This protein binds this small molecule.
Small molecule (SMILES): CCCCC(=O)OC[C@H](COP(=O)(O)O)OC=O

Binding-site contacts:
Ligand atom C21 contacts residue GLY31 of chain 1.A at 3.8 Å.
Ligand atom C31 contacts residue SER1 of chain 1.A at 3.8 Å.
Ligand atom O21 contacts residue SER1 of chain 1.A at 2.7 Å (h-bond).
Ligand atom P contacts residue ASN30 of chain 1.A at 3.8 Å.
Ligand atom C32 contacts residue TYR2 of chain 1.A at 4.1 Å (hydrophobic).
Ligand atom O12 contacts residue ASN30 of chain 1.A at 3.0 Å (h-bond).
Ligand atom O14 contacts residue GLY31 of chain 1.A at 3.5 Å (h-bond).
Ligand atom C3 contacts residue SER1 of chain 1.A at 3.6 Å.
Ligand atom O11 contacts residue ASN30 of chain 1.A at 3.6 Å (h-bond).
Ligand atom C2 contacts residue SER1 of chain 1.A at 3.1 Å.
Ligand atom C1 contacts residue SER1 of chain 1.A at 2.7 Å.
Ligand atom O11 contacts residue SER1 of chain 1.A at 3.0 Å (h-bond).
Ligand atom O12 contacts residue GLY31 of chain 1.A at 3.0 Å (h-bond).
Ligand atom C21 contacts residue SER1 of chain 1.A at 3.9 Å.
Ligand atom O22 contacts residue GLY31 of chain 1.A at 3.9 Å.
Ligand atom O31 contacts residue SER1 of chain 1.A at 3.0 Å (h-bond).
Ligand atom O11 contacts residue GLY31 of chain 1.A at 4.4 Å.
Ligand atom C32 contacts residue SER1 of chain 1.A at 3.5 Å.
Ligand atom P contacts residue GLY31 of chain 1.A at 3.8 Å.

Sequence of chain 1.A:
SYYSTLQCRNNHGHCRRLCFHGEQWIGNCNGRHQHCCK